Sequence of chain 1.E:
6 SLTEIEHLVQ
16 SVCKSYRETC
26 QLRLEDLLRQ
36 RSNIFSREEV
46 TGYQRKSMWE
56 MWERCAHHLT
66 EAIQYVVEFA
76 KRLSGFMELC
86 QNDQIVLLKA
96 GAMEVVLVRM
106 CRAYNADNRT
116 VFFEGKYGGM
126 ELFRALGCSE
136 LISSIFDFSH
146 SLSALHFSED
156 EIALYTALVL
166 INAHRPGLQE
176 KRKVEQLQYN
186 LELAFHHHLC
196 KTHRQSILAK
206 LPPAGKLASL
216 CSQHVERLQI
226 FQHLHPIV

Binding-site contacts:
Ligand atom C21 contacts residue SER144 of chain 1.E at 3.8 Å.
Ligand atom N2 contacts residue CYS60 of chain 1.E at 3.6 Å.
Ligand atom C21 contacts residue VAL116 of chain 1.E at 3.3 Å (hydrophobic).
Ligand atom C6 contacts residue PHE118 of chain 1.E at 3.7 Å (hydrophobic).
Ligand atom C31 contacts residue MET105 of chain 1.E at 3.5 Å (hydrophobic).
Ligand atom O20 contacts residue CYS106 of chain 1.E at 3.8 Å.
Ligand atom C21 contacts residue PHE141 of chain 1.E at 3.6 Å (hydrophobic).
Ligand atom C13 contacts residue ILE140 of chain 1.E at 3.7 Å (hydrophobic).
Ligand atom C3 contacts residue CYS60 of chain 1.E at 3.7 Å (hydrophobic).
Ligand atom C8 contacts residue PHE118 of chain 1.E at 3.6 Å (hydrophobic).
Ligand atom C19 contacts residue PHE128 of chain 1.E at 3.9 Å (hydrophobic).
Ligand atom C16 contacts residue MET105 of chain 1.E at 3.9 Å (hydrophobic).
Ligand atom S10 contacts residue MET105 of chain 1.E at 3.9 Å.
Ligand atom O25 contacts residue PHE118 of chain 1.E at 3.8 Å.
Ligand atom C33 contacts residue LEU131 of chain 1.E at 3.8 Å (hydrophobic).
Ligand atom C12 contacts residue LEU102 of chain 1.E at 3.9 Å (hydrophobic).
Ligand atom O25 contacts residue GLU119 of chain 1.E at 3.3 Å (salt-bridge).
Ligand atom N7 contacts residue PHE118 of chain 1.E at 3.6 Å.
Ligand atom C15 contacts residue MET105 of chain 1.E at 3.8 Å (hydrophobic).
Ligand atom C4 contacts residue MET105 of chain 1.E at 3.7 Å (hydrophobic).
Ligand atom C17 contacts residue ILE140 of chain 1.E at 3.5 Å (hydrophobic).
Ligand atom N2 contacts residue LEU64 of chain 1.E at 3.9 Å.
Ligand atom O30 contacts residue ARG104 of chain 1.E at 3.9 Å.
Ligand atom C26 contacts residue GLN26 of chain 1.E at 3.4 Å.
Ligand atom O20 contacts residue SER144 of chain 1.E at 3.4 Å (h-bond).
Ligand atom N24 contacts residue GLN26 of chain 1.E at 3.7 Å.
Ligand atom O25 contacts residue PHE117 of chain 1.E at 3.6 Å.
Ligand atom C29 contacts residue ALA108 of chain 1.E at 3.9 Å (hydrophobic).
Ligand atom C31 contacts residue ARG104 of chain 1.E at 3.9 Å.
Ligand atom C16 contacts residue CYS106 of chain 1.E at 3.8 Å (hydrophobic).
Ligand atom S10 contacts residue PHE118 of chain 1.E at 3.9 Å.
Ligand atom C16 contacts residue ILE140 of chain 1.E at 3.6 Å (hydrophobic).
Ligand atom C12 contacts residue CYS216 of chain 1.E at 3.4 Å (hydrophobic).
Ligand atom C6 contacts residue MET105 of chain 1.E at 3.6 Å (hydrophobic).
Ligand atom C9 contacts residue PHE118 of chain 1.E at 3.7 Å (hydrophobic).
Ligand atom N7 contacts residue MET105 of chain 1.E at 3.7 Å.
Ligand atom O20 contacts residue ILE140 of chain 1.E at 3.3 Å.
Ligand atom C9 contacts residue PHE117 of chain 1.E at 3.3 Å (hydrophobic).
Ligand atom C22 contacts residue HIS63 of chain 1.E at 3.4 Å.
Ligand atom N7 contacts residue HIS63 of chain 1.E at 3.6 Å.

The small molecule below binds the protein below.
Small molecule (SMILES): COc1ccc(-c2c(-c3nc(CC(=O)NCC4CCOCC4)cs3)cnn2C(C)(C)C)cc1